The protein below binds the small molecule below.
Small molecule (SMILES): CC(=O)c1ccc2ccccc2c1

Binding-site contacts:
Ligand atom C9 contacts residue PRO43 of chain 1.I at 3.6 Å (hydrophobic).
Ligand atom C8 contacts residue CIT1 of chain 1.BA at 4.3 Å.
Ligand atom C3 contacts residue HIS123 of chain 1.I at 4.4 Å.
Ligand atom O1 contacts residue VAL79 of chain 1.G at 3.4 Å (h-bond).
Ligand atom C1 contacts residue ALA44 of chain 1.I at 4.5 Å (hydrophobic).
Ligand atom C5 contacts residue CIT1 of chain 1.BA at 3.8 Å.
Ligand atom C2 contacts residue THR47 of chain 1.I at 4.3 Å.
Ligand atom C2 contacts residue SER78 of chain 1.G at 4.0 Å.
Ligand atom C10 contacts residue MET145 of chain 1.I at 4.1 Å (hydrophobic).
Ligand atom C11 contacts residue SER120 of chain 1.I at 4.2 Å.
Ligand atom O1 contacts residue SER78 of chain 1.G at 3.1 Å (h-bond).
Ligand atom C10 contacts residue CIT1 of chain 1.BA at 2.9 Å.
Ligand atom C4 contacts residue HIS123 of chain 1.I at 3.6 Å.
Ligand atom C1 contacts residue CYS80 of chain 1.G at 1.8 Å (hydrophobic).
Ligand atom C12 contacts residue CIT1 of chain 1.BA at 4.0 Å.
Ligand atom C9 contacts residue CIT1 of chain 1.BA at 2.9 Å.
Ligand atom C1 contacts residue THR47 of chain 1.I at 3.5 Å.
Ligand atom C6 contacts residue HIS123 of chain 1.I at 3.2 Å.
Ligand atom C12 contacts residue HIS123 of chain 1.I at 4.0 Å.
Ligand atom C3 contacts residue THR47 of chain 1.I at 4.5 Å.
Ligand atom C5 contacts residue THR47 of chain 1.I at 3.8 Å.
Ligand atom C10 contacts residue HIS123 of chain 1.I at 4.3 Å.
Ligand atom C3 contacts residue CYS80 of chain 1.G at 4.2 Å (hydrophobic).
Ligand atom C5 contacts residue ALA44 of chain 1.I at 3.8 Å (hydrophobic).
Ligand atom C10 contacts residue PRO43 of chain 1.I at 3.7 Å (hydrophobic).
Ligand atom C7 contacts residue CIT1 of chain 1.BA at 3.4 Å.
Ligand atom C8 contacts residue HIS123 of chain 1.I at 3.3 Å.
Ligand atom C7 contacts residue PRO43 of chain 1.I at 4.5 Å (hydrophobic).
Ligand atom O1 contacts residue ALA44 of chain 1.I at 4.3 Å.
Ligand atom C2 contacts residue ALA44 of chain 1.I at 4.0 Å (hydrophobic).
Ligand atom C1 contacts residue PHE46 of chain 1.I at 4.0 Å (hydrophobic).
Ligand atom C12 contacts residue SER120 of chain 1.I at 4.0 Å.
Ligand atom C7 contacts residue HIS123 of chain 1.I at 4.1 Å.
Ligand atom C3 contacts residue ALA44 of chain 1.I at 4.0 Å (hydrophobic).
Ligand atom O1 contacts residue CYS80 of chain 1.G at 2.9 Å (h-bond).
Ligand atom C1 contacts residue ASP45 of chain 1.I at 4.3 Å.
Ligand atom C11 contacts residue HIS123 of chain 1.I at 3.2 Å.
Ligand atom C2 contacts residue CYS80 of chain 1.G at 2.8 Å (hydrophobic).
Ligand atom C12 contacts residue MET145 of chain 1.I at 4.3 Å (hydrophobic).

Sequence of chain 1.G:
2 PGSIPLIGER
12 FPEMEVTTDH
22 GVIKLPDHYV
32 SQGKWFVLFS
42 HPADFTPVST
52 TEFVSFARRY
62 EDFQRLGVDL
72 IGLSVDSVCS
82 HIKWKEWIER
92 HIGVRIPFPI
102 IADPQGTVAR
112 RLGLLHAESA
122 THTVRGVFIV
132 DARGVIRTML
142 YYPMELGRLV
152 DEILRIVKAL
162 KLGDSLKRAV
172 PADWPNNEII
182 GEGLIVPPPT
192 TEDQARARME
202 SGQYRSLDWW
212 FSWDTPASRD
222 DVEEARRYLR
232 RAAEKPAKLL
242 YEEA

Sequence of chain 1.I:
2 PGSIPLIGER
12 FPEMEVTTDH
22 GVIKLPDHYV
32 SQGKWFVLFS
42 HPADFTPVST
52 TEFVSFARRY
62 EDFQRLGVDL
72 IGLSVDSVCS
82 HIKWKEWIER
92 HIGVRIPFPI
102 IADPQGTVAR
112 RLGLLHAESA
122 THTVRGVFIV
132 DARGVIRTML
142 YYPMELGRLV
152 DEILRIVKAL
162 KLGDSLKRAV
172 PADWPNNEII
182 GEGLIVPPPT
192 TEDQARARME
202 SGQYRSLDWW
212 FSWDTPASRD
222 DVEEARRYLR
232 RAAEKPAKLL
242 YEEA